This small molecule binds to this protein.
Small molecule (SMILES): CC(=O)N[C@H]1[C@H](O[C@H]2[C@H](O)[C@@H](NC(C)=O)CO[C@@H]2CO)O[C@H](CO)[C@@H](O[C@@H]2O[C@H](CO[C@H]3O[C@H](CO[C@@H]4O[C@H](CO)[C@@H](O)[C@H](O)[C@@H]4O)[C@@H](O)[C@H](O[C@H]4O[C@H](CO)[C@@H](O)[C@H](O)[C@@H]4O)[C@@H]3O)[C@@H](O)[C@H](O[C@H]3O[C@H](CO)[C@@H](O)[C@H](O)[C@@H]3O)[C@@H]2O)[C@@H]1O

Sequence of chain 1.B:
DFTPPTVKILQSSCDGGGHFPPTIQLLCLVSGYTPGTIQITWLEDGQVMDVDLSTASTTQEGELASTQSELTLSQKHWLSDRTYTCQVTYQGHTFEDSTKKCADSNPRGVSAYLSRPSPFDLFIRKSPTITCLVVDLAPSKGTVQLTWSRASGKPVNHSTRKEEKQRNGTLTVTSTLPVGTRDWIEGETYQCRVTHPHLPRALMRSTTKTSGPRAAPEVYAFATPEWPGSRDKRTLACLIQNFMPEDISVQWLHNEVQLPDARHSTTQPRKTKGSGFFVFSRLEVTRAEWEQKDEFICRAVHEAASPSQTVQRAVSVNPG

Binding-site contacts:
Ligand atom C8 contacts residue THR178 of chain 1.B at 3.2 Å.
Ligand atom N2 contacts residue THR176 of chain 1.B at 3.8 Å.
Ligand atom O3 contacts residue GLN274 of chain 1.B at 2.6 Å (h-bond).
Ligand atom C7 contacts residue ASP142 of chain 1.B at 3.7 Å.
Ligand atom O5 contacts residue VAL141 of chain 1.B at 3.5 Å.
Ligand atom O6 contacts residue ARG122 of chain 1.B at 3.2 Å (salt-bridge).
Ligand atom C8 contacts residue ARG114 of chain 1.B at 3.3 Å.
Ligand atom C3 contacts residue ASN174 of chain 1.B at 3.8 Å.
Ligand atom C1 contacts residue TYR119 of chain 1.B at 3.7 Å (hydrophobic).
Ligand atom C6 contacts residue PRO123 of chain 1.B at 3.7 Å (hydrophobic).
Ligand atom O5 contacts residue ARG122 of chain 1.B at 3.5 Å (salt-bridge).
Ligand atom C1 contacts residue ASN174 of chain 1.B at 1.4 Å.
Ligand atom C3 contacts residue GLN274 of chain 1.B at 3.5 Å.
Ligand atom C5 contacts residue ASN174 of chain 1.B at 3.7 Å.
Ligand atom O6 contacts residue SER121 of chain 1.B at 3.6 Å.
Ligand atom O3 contacts residue SER124 of chain 1.B at 3.5 Å.
Ligand atom O6 contacts residue SER117 of chain 1.B at 3.6 Å.
Ligand atom O7 contacts residue ASN174 of chain 1.B at 3.4 Å (h-bond).
Ligand atom O3 contacts residue LEU139 of chain 1.B at 3.6 Å.
Ligand atom C2 contacts residue ASP142 of chain 1.B at 3.6 Å.
Ligand atom C8 contacts residue VAL141 of chain 1.B at 3.8 Å (hydrophobic).
Ligand atom O5 contacts residue ASN174 of chain 1.B at 2.4 Å (h-bond).
Ligand atom C7 contacts residue ASN174 of chain 1.B at 3.5 Å.
Ligand atom O3 contacts residue ASP142 of chain 1.B at 3.4 Å (salt-bridge).
Ligand atom O6 contacts residue GLN172 of chain 1.B at 2.9 Å (h-bond).
Ligand atom N2 contacts residue ASP142 of chain 1.B at 2.9 Å (salt-bridge).
Ligand atom C3 contacts residue VAL141 of chain 1.B at 3.8 Å (hydrophobic).
Ligand atom C6 contacts residue ARG122 of chain 1.B at 3.0 Å.
Ligand atom O6 contacts residue TYR119 of chain 1.B at 3.3 Å (h-bond).
Ligand atom N2 contacts residue ASN174 of chain 1.B at 2.9 Å (h-bond).
Ligand atom C1 contacts residue VAL141 of chain 1.B at 3.8 Å (hydrophobic).
Ligand atom C1 contacts residue THR176 of chain 1.B at 3.5 Å.
Ligand atom C2 contacts residue ASN174 of chain 1.B at 2.4 Å.
Ligand atom C6 contacts residue TYR119 of chain 1.B at 3.0 Å (hydrophobic).
Ligand atom C3 contacts residue ASP142 of chain 1.B at 3.3 Å.
Ligand atom C4 contacts residue SER124 of chain 1.B at 3.2 Å.
Ligand atom O4 contacts residue VAL141 of chain 1.B at 3.1 Å.
Ligand atom C5 contacts residue ARG122 of chain 1.B at 3.8 Å.
Ligand atom O4 contacts residue SER124 of chain 1.B at 3.2 Å.
Ligand atom C6 contacts residue SER121 of chain 1.B at 3.4 Å.